Sequence of chain 29.F:
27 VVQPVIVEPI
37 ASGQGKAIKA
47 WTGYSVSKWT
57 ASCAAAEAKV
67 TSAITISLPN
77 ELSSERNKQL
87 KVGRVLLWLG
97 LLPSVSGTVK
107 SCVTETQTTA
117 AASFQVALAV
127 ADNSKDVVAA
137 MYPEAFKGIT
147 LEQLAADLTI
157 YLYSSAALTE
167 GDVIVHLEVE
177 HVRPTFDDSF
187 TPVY

A small-molecule ligand and the protein it binds are described below.
Small molecule (SMILES): Nc1ncnc2c1ncn2[C@@H]1O[C@H](COP(=O)=O)[C@@H](O[P](=O)(O)OC[C@H]2O[C@@H](n3ccc(=O)[nH]c3=O)[C@H](O)[C@@H]2O)[C@H]1O

Sequence of chain 15.E:
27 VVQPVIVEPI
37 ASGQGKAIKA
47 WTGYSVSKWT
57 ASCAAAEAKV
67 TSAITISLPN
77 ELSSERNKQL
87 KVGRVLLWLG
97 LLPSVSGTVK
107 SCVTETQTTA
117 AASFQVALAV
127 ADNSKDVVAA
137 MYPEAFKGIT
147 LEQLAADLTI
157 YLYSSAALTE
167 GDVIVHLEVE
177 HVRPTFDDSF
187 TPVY

Binding-site contacts:
Ligand atom C6 contacts residue TRP47 of chain 15.E at 3.9 Å (hydrophobic).
Ligand atom C2' contacts residue LYS143 of chain 15.E at 4.5 Å.
Ligand atom N9 contacts residue LYS143 of chain 15.E at 3.8 Å.
Ligand atom O4' contacts residue LYS143 of chain 15.E at 4.2 Å.
Ligand atom OP1 contacts residue LYS45 of chain 29.F at 4.3 Å.
Ligand atom N3 contacts residue TRP47 of chain 15.E at 3.9 Å.
Ligand atom O4' contacts residue GLU140 of chain 15.E at 4.1 Å.
Ligand atom C1' contacts residue GLU140 of chain 15.E at 3.2 Å.
Ligand atom O4' contacts residue TRP47 of chain 15.E at 4.0 Å.
Ligand atom N1 contacts residue TRP47 of chain 15.E at 3.8 Å.
Ligand atom N7 contacts residue LYS143 of chain 15.E at 3.7 Å.
Ligand atom C8 contacts residue GLU140 of chain 15.E at 4.1 Å.
Ligand atom C1' contacts residue LYS143 of chain 15.E at 4.0 Å.
Ligand atom O2' contacts residue GLU140 of chain 15.E at 3.0 Å (salt-bridge).
Ligand atom C8 contacts residue TRP47 of chain 15.E at 4.0 Å (hydrophobic).
Ligand atom C1' contacts residue TRP47 of chain 15.E at 4.3 Å (hydrophobic).
Ligand atom C4 contacts residue TRP47 of chain 15.E at 3.9 Å (hydrophobic).
Ligand atom N9 contacts residue GLU140 of chain 15.E at 4.1 Å.
Ligand atom C8 contacts residue LYS143 of chain 15.E at 2.8 Å.
Ligand atom N9 contacts residue TRP47 of chain 15.E at 4.0 Å.
Ligand atom C2 contacts residue TRP47 of chain 15.E at 3.8 Å (hydrophobic).
Ligand atom C2' contacts residue GLU140 of chain 15.E at 3.5 Å.
Ligand atom N7 contacts residue TRP47 of chain 15.E at 4.0 Å.
Ligand atom N6 contacts residue TRP47 of chain 15.E at 4.2 Å.
Ligand atom C5 contacts residue TRP47 of chain 15.E at 4.0 Å (hydrophobic).